This small molecule binds to this protein.
Small molecule (SMILES): CC(C)[C@H](NC(=O)[C@@H](NC(=O)[C@H](C)NC(=O)[C@@H]1CCCN1C(=O)[C@@H](N)Cc1ccccc1)[C@@H](C)OP(=O)(O)O)C(=O)O

Sequence of chain 2.A:
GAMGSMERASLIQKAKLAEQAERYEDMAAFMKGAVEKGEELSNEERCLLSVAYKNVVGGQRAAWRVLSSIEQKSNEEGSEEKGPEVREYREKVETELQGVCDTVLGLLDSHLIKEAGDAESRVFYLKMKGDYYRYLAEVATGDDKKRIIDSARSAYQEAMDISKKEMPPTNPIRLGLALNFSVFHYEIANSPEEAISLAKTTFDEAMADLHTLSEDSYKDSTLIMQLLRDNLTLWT

Binding-site contacts:
Ligand atom C contacts residue ASN231 of chain 2.A at 3.7 Å.
Ligand atom CA contacts residue LEU179 of chain 2.A at 3.8 Å (hydrophobic).
Ligand atom C contacts residue ASN180 of chain 2.A at 3.6 Å.
Ligand atom O2P contacts residue ARG134 of chain 2.A at 2.9 Å (salt-bridge).
Ligand atom CG2 contacts residue ASN180 of chain 2.A at 3.6 Å.
Ligand atom O3P contacts residue ARG134 of chain 2.A at 2.7 Å (salt-bridge).
Ligand atom CB contacts residue ASN180 of chain 2.A at 3.3 Å.
Ligand atom CD contacts residue GLU187 of chain 2.A at 3.9 Å.
Ligand atom CB contacts residue G8Q1 of chain 2.F at 3.4 Å.
Ligand atom CG2 contacts residue ARG134 of chain 2.A at 3.7 Å.
Ligand atom CB contacts residue TRP235 of chain 2.A at 3.8 Å (hydrophobic).
Ligand atom P contacts residue TYR135 of chain 2.A at 3.8 Å.
Ligand atom P contacts residue ARG61 of chain 2.A at 3.7 Å.
Ligand atom N contacts residue ASN231 of chain 2.A at 2.9 Å (h-bond).
Ligand atom C contacts residue LYS127 of chain 2.A at 3.7 Å.
Ligand atom O contacts residue ASN180 of chain 2.A at 2.8 Å (h-bond).
Ligand atom CA contacts residue ASN180 of chain 2.A at 3.2 Å.
Ligand atom O2P contacts residue ARG61 of chain 2.A at 3.0 Å (salt-bridge).
Ligand atom OXT contacts residue G8Q1 of chain 2.F at 3.8 Å.
Ligand atom CA contacts residue ASN231 of chain 2.A at 3.6 Å.
Ligand atom CA contacts residue ASN231 of chain 2.A at 3.8 Å.
Ligand atom CG2 contacts residue VAL183 of chain 2.A at 3.7 Å (hydrophobic).
Ligand atom CG contacts residue VAL183 of chain 2.A at 3.8 Å (hydrophobic).
Ligand atom O contacts residue ASN231 of chain 2.A at 3.0 Å (h-bond).
Ligand atom CG1 contacts residue LEU179 of chain 2.A at 3.8 Å (hydrophobic).
Ligand atom CB contacts residue ASN231 of chain 2.A at 3.7 Å.
Ligand atom O contacts residue LYS54 of chain 2.A at 3.8 Å.
Ligand atom O contacts residue VAL183 of chain 2.A at 3.5 Å.
Ligand atom CG2 contacts residue G8Q1 of chain 2.F at 3.7 Å.
Ligand atom O3P contacts residue TYR135 of chain 2.A at 2.5 Å (h-bond).
Ligand atom CB contacts residue VAL183 of chain 2.A at 3.8 Å (hydrophobic).
Ligand atom CB contacts residue ASN231 of chain 2.A at 3.6 Å.
Ligand atom CG1 contacts residue LEU227 of chain 2.A at 3.5 Å (hydrophobic).
Ligand atom CG1 contacts residue G8Q1 of chain 2.F at 3.6 Å.
Ligand atom O contacts residue LEU179 of chain 2.A at 3.5 Å.
Ligand atom P contacts residue ARG134 of chain 2.A at 3.8 Å.
Ligand atom O1P contacts residue ARG61 of chain 2.A at 2.9 Å (salt-bridge).
Ligand atom CG2 contacts residue GLY176 of chain 2.A at 3.6 Å.
Ligand atom O contacts residue LYS127 of chain 2.A at 2.8 Å (salt-bridge).
Ligand atom N contacts residue ASN180 of chain 2.A at 3.0 Å (h-bond).